A small-molecule ligand and the protein it binds are described below.
Small molecule (SMILES): CC(=O)N[C@@H]1[C@@H](O)[C@H](O)[C@@H](CO)O[C@H]1O

Binding-site contacts:
Ligand atom C6 contacts residue TYR96 of chain 1.C at 3.9 Å (hydrophobic).
Ligand atom O6 contacts residue TYR96 of chain 1.C at 3.8 Å.
Ligand atom O7 contacts residue ASN98 of chain 1.C at 3.5 Å (h-bond).
Ligand atom C4 contacts residue ASN98 of chain 1.C at 4.2 Å.
Ligand atom N2 contacts residue ASN98 of chain 1.C at 3.0 Å (h-bond).
Ligand atom O5 contacts residue TYR96 of chain 1.C at 3.7 Å.
Ligand atom C7 contacts residue ASN98 of chain 1.C at 3.5 Å.
Ligand atom C1 contacts residue ASN98 of chain 1.C at 1.5 Å.
Ligand atom C5 contacts residue ASN98 of chain 1.C at 3.5 Å.
Ligand atom C3 contacts residue ASN98 of chain 1.C at 3.8 Å.
Ligand atom C2 contacts residue ASN98 of chain 1.C at 2.5 Å.
Ligand atom C6 contacts residue ASN98 of chain 1.C at 4.4 Å.
Ligand atom O5 contacts residue ASN98 of chain 1.C at 2.2 Å (h-bond).
Ligand atom C5 contacts residue TYR96 of chain 1.C at 4.5 Å (hydrophobic).

Sequence of chain 1.C:
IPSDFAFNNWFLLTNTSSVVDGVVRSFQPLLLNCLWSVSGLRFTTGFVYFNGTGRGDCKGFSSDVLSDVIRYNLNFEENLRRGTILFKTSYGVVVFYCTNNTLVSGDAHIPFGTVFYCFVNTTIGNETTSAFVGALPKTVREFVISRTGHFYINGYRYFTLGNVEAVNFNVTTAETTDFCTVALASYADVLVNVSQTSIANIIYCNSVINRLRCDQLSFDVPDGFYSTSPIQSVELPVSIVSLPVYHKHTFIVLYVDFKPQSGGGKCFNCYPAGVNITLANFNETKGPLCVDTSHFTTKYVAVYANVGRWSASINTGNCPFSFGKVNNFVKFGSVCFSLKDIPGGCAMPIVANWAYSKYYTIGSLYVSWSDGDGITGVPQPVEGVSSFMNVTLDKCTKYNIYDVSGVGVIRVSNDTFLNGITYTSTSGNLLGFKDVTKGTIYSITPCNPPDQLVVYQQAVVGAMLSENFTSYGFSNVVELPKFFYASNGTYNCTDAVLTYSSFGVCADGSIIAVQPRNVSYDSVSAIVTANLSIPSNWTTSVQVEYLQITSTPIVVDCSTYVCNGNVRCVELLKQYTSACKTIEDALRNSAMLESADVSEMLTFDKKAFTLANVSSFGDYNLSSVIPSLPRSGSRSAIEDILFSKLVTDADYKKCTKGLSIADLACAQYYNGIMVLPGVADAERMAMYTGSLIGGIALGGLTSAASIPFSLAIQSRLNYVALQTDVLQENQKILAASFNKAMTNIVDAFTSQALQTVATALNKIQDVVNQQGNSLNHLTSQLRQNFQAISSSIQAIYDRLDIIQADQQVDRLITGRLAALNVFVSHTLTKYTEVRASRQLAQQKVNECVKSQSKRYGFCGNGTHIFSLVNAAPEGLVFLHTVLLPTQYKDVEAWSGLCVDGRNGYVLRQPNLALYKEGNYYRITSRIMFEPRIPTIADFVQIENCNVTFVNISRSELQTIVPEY